Sequence of chain 1.D:
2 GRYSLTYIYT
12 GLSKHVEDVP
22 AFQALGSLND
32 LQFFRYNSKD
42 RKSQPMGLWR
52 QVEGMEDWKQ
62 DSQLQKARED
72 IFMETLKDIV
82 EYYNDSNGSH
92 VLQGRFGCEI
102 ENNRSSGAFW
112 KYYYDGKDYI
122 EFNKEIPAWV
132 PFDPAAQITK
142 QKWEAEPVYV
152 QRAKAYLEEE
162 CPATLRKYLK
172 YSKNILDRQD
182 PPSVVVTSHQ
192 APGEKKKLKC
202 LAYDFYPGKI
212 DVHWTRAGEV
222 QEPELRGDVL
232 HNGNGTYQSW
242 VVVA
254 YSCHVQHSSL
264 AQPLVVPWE

Binding-site contacts:
Ligand atom C5 contacts residue ASN104 of chain 1.D at 3.7 Å.
Ligand atom O5 contacts residue ASN104 of chain 1.D at 2.4 Å (h-bond).
Ligand atom C1 contacts residue ASN104 of chain 1.D at 1.5 Å.
Ligand atom C7 contacts residue ASN104 of chain 1.D at 3.2 Å.
Ligand atom C8 contacts residue ASN104 of chain 1.D at 4.3 Å.
Ligand atom O7 contacts residue ASN104 of chain 1.D at 3.1 Å (h-bond).
Ligand atom C5 contacts residue ARG167 of chain 1.D at 4.0 Å.
Ligand atom C4 contacts residue ASN104 of chain 1.D at 4.2 Å.
Ligand atom N2 contacts residue ASN104 of chain 1.D at 2.9 Å (h-bond).
Ligand atom C6 contacts residue ARG167 of chain 1.D at 4.2 Å.
Ligand atom C2 contacts residue ASN104 of chain 1.D at 2.5 Å.
Ligand atom C1 contacts residue ARG167 of chain 1.D at 3.3 Å.
Ligand atom O5 contacts residue ARG167 of chain 1.D at 3.4 Å (salt-bridge).
Ligand atom C3 contacts residue ASN104 of chain 1.D at 3.8 Å.

A small-molecule ligand and the protein it binds are described below.
Small molecule (SMILES): CC(=O)N[C@@H]1[C@@H](O)[C@H](O)[C@@H](CO)O[C@H]1O